Sequence of chain 1.A:
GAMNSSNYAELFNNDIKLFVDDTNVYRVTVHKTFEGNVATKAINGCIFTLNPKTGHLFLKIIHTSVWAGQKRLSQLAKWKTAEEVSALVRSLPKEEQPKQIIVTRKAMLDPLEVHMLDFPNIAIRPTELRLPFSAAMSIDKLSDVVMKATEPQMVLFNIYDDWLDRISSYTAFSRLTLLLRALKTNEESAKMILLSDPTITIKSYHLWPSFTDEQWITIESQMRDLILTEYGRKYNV

Sequence of chain 1.B:
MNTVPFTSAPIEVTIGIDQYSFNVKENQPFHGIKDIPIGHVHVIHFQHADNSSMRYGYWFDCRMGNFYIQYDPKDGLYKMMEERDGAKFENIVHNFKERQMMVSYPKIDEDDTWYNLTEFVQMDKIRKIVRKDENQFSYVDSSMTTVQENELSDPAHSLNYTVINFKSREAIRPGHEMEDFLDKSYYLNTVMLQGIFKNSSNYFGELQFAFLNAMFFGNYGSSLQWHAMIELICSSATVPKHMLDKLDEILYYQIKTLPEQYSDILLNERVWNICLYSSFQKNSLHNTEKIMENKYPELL

Binding-site contacts:
Ligand atom C1 contacts residue LYS80 of chain 1.A at 4.1 Å.
Ligand atom C2 contacts residue GLN70 of chain 1.A at 4.5 Å.
Ligand atom O1 contacts residue GLY183 of chain 1.B at 3.7 Å.
Ligand atom C contacts residue TRP79 of chain 1.A at 4.2 Å (hydrophobic).
Ligand atom C9 contacts residue GLY183 of chain 1.B at 3.5 Å.
Ligand atom C1 contacts residue LEU76 of chain 1.A at 3.7 Å (hydrophobic).
Ligand atom C5 contacts residue TRP79 of chain 1.A at 4.3 Å (hydrophobic).
Ligand atom C9 contacts residue GLU187 of chain 1.B at 4.0 Å.
Ligand atom C5 contacts residue LEU76 of chain 1.A at 3.7 Å (hydrophobic).
Ligand atom C4 contacts residue LEU76 of chain 1.A at 3.8 Å (hydrophobic).
Ligand atom C7 contacts residue GLU83 of chain 1.A at 3.9 Å.
Ligand atom C7 contacts residue GLY183 of chain 1.B at 4.3 Å.
Ligand atom C9 contacts residue GLU185 of chain 1.B at 3.8 Å.
Ligand atom C8 contacts residue HIS184 of chain 1.B at 4.5 Å.
Ligand atom O1 contacts residue GLU187 of chain 1.B at 4.2 Å.
Ligand atom C1 contacts residue GLU83 of chain 1.A at 4.3 Å.
Ligand atom C contacts residue LEU76 of chain 1.A at 3.6 Å (hydrophobic).
Ligand atom C contacts residue GLU83 of chain 1.A at 3.8 Å.
Ligand atom O contacts residue GLU187 of chain 1.B at 3.0 Å (salt-bridge).
Ligand atom C5 contacts residue GLU83 of chain 1.A at 3.9 Å.
Ligand atom C3 contacts residue LEU76 of chain 1.A at 3.8 Å (hydrophobic).
Ligand atom O contacts residue GLU185 of chain 1.B at 4.1 Å.
Ligand atom C9 contacts residue MET186 of chain 1.B at 3.7 Å (hydrophobic).
Ligand atom O contacts residue MET186 of chain 1.B at 3.5 Å.
Ligand atom C8 contacts residue GLY183 of chain 1.B at 3.2 Å.
Ligand atom O1 contacts residue GLU185 of chain 1.B at 3.1 Å (salt-bridge).
Ligand atom C6 contacts residue MET186 of chain 1.B at 4.3 Å (hydrophobic).
Ligand atom C contacts residue LYS80 of chain 1.A at 3.6 Å.
Ligand atom N contacts residue GLU83 of chain 1.A at 4.0 Å.
Ligand atom C9 contacts residue HIS184 of chain 1.B at 3.7 Å.
Ligand atom C2 contacts residue LEU76 of chain 1.A at 3.8 Å (hydrophobic).
Ligand atom O1 contacts residue MET186 of chain 1.B at 3.1 Å (h-bond).
Ligand atom C5 contacts residue LYS80 of chain 1.A at 4.4 Å.
Ligand atom F contacts residue GLN70 of chain 1.A at 3.8 Å.
Ligand atom C4 contacts residue GLU83 of chain 1.A at 4.5 Å.
Ligand atom C5 contacts residue MET186 of chain 1.B at 4.4 Å (hydrophobic).
Ligand atom O1 contacts residue HIS184 of chain 1.B at 3.5 Å.
Ligand atom O contacts residue GLY183 of chain 1.B at 4.3 Å.
Ligand atom O contacts residue HIS184 of chain 1.B at 3.8 Å.

This small molecule binds to this protein.
Small molecule (SMILES): N[C@H](CC(=O)O)Cc1ccccc1F